This small molecule binds to this protein.
Small molecule (SMILES): CC(=O)N[C@H]1[C@H](O[C@H]2[C@H](O)[C@@H](NC(C)=O)CO[C@@H]2CO)O[C@H](CO)[C@@H](O[C@@H]2O[C@H](CO)[C@@H](O)[C@H](O)[C@@H]2O)[C@@H]1O

Binding-site contacts:
Ligand atom O5 contacts residue ASN280 of chain 1.E at 2.5 Å (h-bond).
Ligand atom C1 contacts residue ASN280 of chain 1.E at 1.5 Å.
Ligand atom O5 contacts residue ILE301 of chain 1.E at 3.6 Å.
Ligand atom N2 contacts residue ASN280 of chain 1.E at 2.7 Å (h-bond).
Ligand atom C6 contacts residue ILE301 of chain 1.E at 4.5 Å (hydrophobic).
Ligand atom C8 contacts residue ASN280 of chain 1.E at 3.8 Å.
Ligand atom C5 contacts residue ILE301 of chain 1.E at 4.2 Å (hydrophobic).
Ligand atom C7 contacts residue ARG412 of chain 1.E at 4.3 Å.
Ligand atom C8 contacts residue ARG412 of chain 1.E at 3.3 Å.
Ligand atom O7 contacts residue ILE301 of chain 1.E at 4.2 Å.
Ligand atom N2 contacts residue ARG412 of chain 1.E at 4.3 Å.
Ligand atom C8 contacts residue GLN414 of chain 1.E at 3.7 Å.
Ligand atom C4 contacts residue ASN280 of chain 1.E at 4.5 Å.
Ligand atom N2 contacts residue GLN414 of chain 1.E at 4.3 Å.
Ligand atom C7 contacts residue ILE301 of chain 1.E at 4.4 Å (hydrophobic).
Ligand atom C3 contacts residue ASN280 of chain 1.E at 3.9 Å.
Ligand atom C2 contacts residue ASN280 of chain 1.E at 2.6 Å.
Ligand atom O7 contacts residue ARG412 of chain 1.E at 4.1 Å.
Ligand atom C5 contacts residue ASN280 of chain 1.E at 3.8 Å.
Ligand atom C7 contacts residue GLN414 of chain 1.E at 3.9 Å.
Ligand atom O7 contacts residue GLN414 of chain 1.E at 4.1 Å.
Ligand atom C1 contacts residue ILE301 of chain 1.E at 3.9 Å (hydrophobic).
Ligand atom C8 contacts residue ILE301 of chain 1.E at 3.8 Å (hydrophobic).
Ligand atom C8 contacts residue GLY413 of chain 1.E at 3.2 Å.
Ligand atom C7 contacts residue ASN280 of chain 1.E at 3.6 Å.

Sequence of chain 1.E:
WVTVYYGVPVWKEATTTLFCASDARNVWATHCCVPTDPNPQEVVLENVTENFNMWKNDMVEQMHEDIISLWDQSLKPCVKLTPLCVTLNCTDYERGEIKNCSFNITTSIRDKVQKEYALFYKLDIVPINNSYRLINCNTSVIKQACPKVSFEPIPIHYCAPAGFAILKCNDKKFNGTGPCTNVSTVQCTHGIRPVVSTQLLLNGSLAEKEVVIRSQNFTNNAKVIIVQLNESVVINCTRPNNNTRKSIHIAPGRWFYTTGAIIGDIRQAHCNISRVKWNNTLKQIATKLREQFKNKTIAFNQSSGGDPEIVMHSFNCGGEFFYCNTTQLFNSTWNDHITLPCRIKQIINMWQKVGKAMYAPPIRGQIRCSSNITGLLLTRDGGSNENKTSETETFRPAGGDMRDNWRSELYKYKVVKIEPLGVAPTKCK